Sequence of chain 1.A:
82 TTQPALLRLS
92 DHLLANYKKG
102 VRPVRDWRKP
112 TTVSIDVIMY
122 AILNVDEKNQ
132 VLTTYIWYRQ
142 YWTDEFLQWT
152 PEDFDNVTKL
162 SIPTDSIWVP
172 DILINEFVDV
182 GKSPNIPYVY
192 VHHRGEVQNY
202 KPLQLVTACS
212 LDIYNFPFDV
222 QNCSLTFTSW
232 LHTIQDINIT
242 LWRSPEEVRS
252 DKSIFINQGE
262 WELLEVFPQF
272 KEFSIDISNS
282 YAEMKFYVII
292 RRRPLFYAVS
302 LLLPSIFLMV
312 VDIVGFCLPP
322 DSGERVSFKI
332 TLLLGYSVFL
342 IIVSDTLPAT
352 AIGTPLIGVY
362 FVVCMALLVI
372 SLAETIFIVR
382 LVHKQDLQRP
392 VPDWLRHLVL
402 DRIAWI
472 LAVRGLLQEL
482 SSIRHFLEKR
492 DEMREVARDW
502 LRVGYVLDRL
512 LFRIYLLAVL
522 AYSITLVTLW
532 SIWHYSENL

Binding-site contacts:
Ligand atom O5 contacts residue ASN157 of chain 1.A at 2.4 Å (h-bond).
Ligand atom N2 contacts residue ASN157 of chain 1.A at 2.9 Å (h-bond).
Ligand atom O7 contacts residue ASN157 of chain 1.A at 4.5 Å.
Ligand atom C3 contacts residue ASN157 of chain 1.A at 3.8 Å.
Ligand atom O7 contacts residue ASP156 of chain 1.A at 4.1 Å.
Ligand atom C2 contacts residue ASN157 of chain 1.A at 2.5 Å.
Ligand atom C1 contacts residue ASN157 of chain 1.A at 1.4 Å.
Ligand atom C4 contacts residue ASN157 of chain 1.A at 4.2 Å.
Ligand atom C7 contacts residue ASN157 of chain 1.A at 3.6 Å.
Ligand atom C5 contacts residue ASN157 of chain 1.A at 3.7 Å.
Ligand atom C8 contacts residue ASN157 of chain 1.A at 3.9 Å.

The protein below binds the small molecule below.
Small molecule (SMILES): CC(=O)N[C@@H]1[C@@H](O)[C@H](O)[C@@H](CO)O[C@H]1O